Sequence of chain 41.A:
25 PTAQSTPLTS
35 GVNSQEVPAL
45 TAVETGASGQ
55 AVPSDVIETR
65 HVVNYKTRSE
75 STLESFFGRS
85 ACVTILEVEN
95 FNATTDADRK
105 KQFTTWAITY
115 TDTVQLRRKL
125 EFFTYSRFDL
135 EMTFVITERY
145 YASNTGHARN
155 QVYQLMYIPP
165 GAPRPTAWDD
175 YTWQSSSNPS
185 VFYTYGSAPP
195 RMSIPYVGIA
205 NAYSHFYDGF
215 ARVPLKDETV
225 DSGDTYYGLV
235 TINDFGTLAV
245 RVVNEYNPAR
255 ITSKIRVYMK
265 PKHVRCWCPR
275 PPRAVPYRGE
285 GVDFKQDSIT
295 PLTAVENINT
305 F

Sequence of chain 45.A:
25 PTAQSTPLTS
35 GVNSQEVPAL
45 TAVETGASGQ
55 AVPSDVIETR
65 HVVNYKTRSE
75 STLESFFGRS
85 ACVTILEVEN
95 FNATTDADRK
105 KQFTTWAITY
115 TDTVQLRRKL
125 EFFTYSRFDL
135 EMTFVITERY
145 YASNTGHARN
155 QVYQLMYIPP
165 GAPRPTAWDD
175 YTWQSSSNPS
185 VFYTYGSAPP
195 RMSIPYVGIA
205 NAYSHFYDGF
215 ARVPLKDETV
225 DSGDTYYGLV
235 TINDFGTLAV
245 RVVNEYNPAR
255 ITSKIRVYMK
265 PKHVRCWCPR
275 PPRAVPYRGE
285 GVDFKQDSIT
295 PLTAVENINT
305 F

A small-molecule ligand and the protein it binds are described below.
Small molecule (SMILES): CC(=O)N[C@H]1[C@H]([C@H](O)[C@H](O)CO)O[C@@](O)(C(=O)O)C[C@@H]1O

Binding-site contacts:
Ligand atom O1B contacts residue PRO252 of chain 45.A at 3.4 Å.
Ligand atom C10 contacts residue TYR145 of chain 41.A at 3.6 Å (hydrophobic).
Ligand atom C9 contacts residue ALA146 of chain 41.A at 4.4 Å (hydrophobic).
Ligand atom C8 contacts residue ALA146 of chain 41.A at 4.4 Å (hydrophobic).
Ligand atom C5 contacts residue TYR250 of chain 45.A at 4.3 Å (hydrophobic).
Ligand atom N5 contacts residue TYR250 of chain 45.A at 3.8 Å.
Ligand atom O4 contacts residue TYR145 of chain 41.A at 4.2 Å.
Ligand atom C4 contacts residue TYR145 of chain 41.A at 3.6 Å (hydrophobic).
Ligand atom O4 contacts residue TYR250 of chain 45.A at 3.0 Å.
Ligand atom C5 contacts residue TYR145 of chain 41.A at 3.3 Å (hydrophobic).
Ligand atom O1B contacts residue ALA146 of chain 41.A at 4.3 Å.
Ligand atom O4 contacts residue ASN251 of chain 45.A at 4.3 Å.
Ligand atom C1 contacts residue SER147 of chain 41.A at 3.6 Å.
Ligand atom C11 contacts residue ARG143 of chain 41.A at 3.9 Å.
Ligand atom O1A contacts residue ALA146 of chain 41.A at 3.2 Å.
Ligand atom N5 contacts residue TYR145 of chain 41.A at 2.6 Å (h-bond).
Ligand atom O10 contacts residue ASN96 of chain 45.A at 4.2 Å.
Ligand atom O9 contacts residue ALA146 of chain 41.A at 3.3 Å.
Ligand atom O8 contacts residue TYR145 of chain 41.A at 4.2 Å.
Ligand atom C4 contacts residue PRO252 of chain 45.A at 4.3 Å (hydrophobic).
Ligand atom C6 contacts residue TYR145 of chain 41.A at 3.4 Å (hydrophobic).
Ligand atom C11 contacts residue TYR145 of chain 41.A at 3.7 Å (hydrophobic).
Ligand atom C4 contacts residue TYR250 of chain 45.A at 4.2 Å (hydrophobic).
Ligand atom C7 contacts residue TYR145 of chain 41.A at 3.9 Å (hydrophobic).
Ligand atom O4 contacts residue PRO252 of chain 45.A at 4.0 Å.
Ligand atom C6 contacts residue ALA146 of chain 41.A at 4.3 Å (hydrophobic).
Ligand atom C1 contacts residue ALA146 of chain 41.A at 4.0 Å (hydrophobic).
Ligand atom C10 contacts residue TYR250 of chain 45.A at 2.8 Å (hydrophobic).
Ligand atom C11 contacts residue TYR250 of chain 45.A at 3.0 Å (hydrophobic).
Ligand atom C3 contacts residue PRO252 of chain 45.A at 4.4 Å (hydrophobic).
Ligand atom O1B contacts residue SER147 of chain 41.A at 2.7 Å (h-bond).
Ligand atom C8 contacts residue TYR145 of chain 41.A at 4.2 Å (hydrophobic).
Ligand atom C1 contacts residue PRO252 of chain 45.A at 4.1 Å (hydrophobic).
Ligand atom O10 contacts residue TYR250 of chain 45.A at 2.2 Å (h-bond).
Ligand atom O1A contacts residue SER147 of chain 41.A at 3.1 Å (h-bond).